This small molecule binds to this protein.
Small molecule (SMILES): CC(=O)N[C@H]1[C@H](O[C@H]2[C@H](O)[C@@H](NC(C)=O)CO[C@@H]2CO)O[C@H](CO)[C@@H](O[C@@H]2O[C@H](CO)[C@@H](O)[C@H](O)[C@@H]2O)[C@@H]1O

Sequence of chain 1.A:
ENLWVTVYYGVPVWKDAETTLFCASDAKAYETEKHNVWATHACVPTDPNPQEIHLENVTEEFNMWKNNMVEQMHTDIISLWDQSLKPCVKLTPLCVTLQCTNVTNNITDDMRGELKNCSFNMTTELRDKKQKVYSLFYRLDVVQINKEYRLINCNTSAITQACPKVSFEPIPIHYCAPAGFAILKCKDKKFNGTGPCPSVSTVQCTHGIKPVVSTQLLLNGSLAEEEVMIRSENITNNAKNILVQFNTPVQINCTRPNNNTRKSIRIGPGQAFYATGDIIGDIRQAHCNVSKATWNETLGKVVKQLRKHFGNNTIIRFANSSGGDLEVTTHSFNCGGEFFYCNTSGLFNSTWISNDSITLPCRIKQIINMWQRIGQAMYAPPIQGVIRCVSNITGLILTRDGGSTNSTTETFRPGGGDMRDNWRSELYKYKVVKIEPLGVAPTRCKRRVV

Binding-site contacts:
Ligand atom C3 contacts residue ASN167 of chain 1.A at 3.8 Å.
Ligand atom C1 contacts residue ARG162 of chain 1.A at 3.4 Å.
Ligand atom C2 contacts residue ASN167 of chain 1.A at 2.5 Å.
Ligand atom N2 contacts residue ASN167 of chain 1.A at 2.9 Å (h-bond).
Ligand atom C1 contacts residue ASN167 of chain 1.A at 1.4 Å.
Ligand atom C4 contacts residue ASN167 of chain 1.A at 4.2 Å.
Ligand atom C6 contacts residue VAL144 of chain 1.A at 4.1 Å (hydrophobic).
Ligand atom O6 contacts residue VAL144 of chain 1.A at 4.4 Å.
Ligand atom C8 contacts residue ASN167 of chain 1.A at 3.7 Å.
Ligand atom C5 contacts residue ARG162 of chain 1.A at 3.6 Å.
Ligand atom O5 contacts residue ARG162 of chain 1.A at 2.8 Å (salt-bridge).
Ligand atom O6 contacts residue ASN167 of chain 1.A at 4.4 Å.
Ligand atom C5 contacts residue ASN167 of chain 1.A at 3.6 Å.
Ligand atom O7 contacts residue ASN167 of chain 1.A at 3.3 Å (h-bond).
Ligand atom C7 contacts residue ASN167 of chain 1.A at 3.3 Å.
Ligand atom C6 contacts residue ARG162 of chain 1.A at 3.7 Å.
Ligand atom O5 contacts residue ASN167 of chain 1.A at 2.3 Å (h-bond).
Ligand atom C8 contacts residue VAL144 of chain 1.A at 3.5 Å (hydrophobic).
Ligand atom O6 contacts residue ARG162 of chain 1.A at 2.9 Å (salt-bridge).